This protein binds this small molecule.
Small molecule (SMILES): CC(=O)N[C@H]1[C@H](O[C@H]2[C@H](O)[C@@H](NC(C)=O)CO[C@@H]2CO)O[C@H](CO)[C@@H](O)[C@@H]1O

Binding-site contacts:
Ligand atom O5 contacts residue PHE1103 of chain 1.C at 4.2 Å.
Ligand atom C4 contacts residue THR1100 of chain 1.C at 4.5 Å.
Ligand atom N2 contacts residue THR1100 of chain 1.C at 3.7 Å.
Ligand atom C8 contacts residue ASN1098 of chain 1.C at 3.6 Å.
Ligand atom N2 contacts residue ASN1098 of chain 1.C at 2.9 Å (h-bond).
Ligand atom C4 contacts residue ASN1098 of chain 1.C at 4.2 Å.
Ligand atom O5 contacts residue HIS1101 of chain 1.C at 4.1 Å.
Ligand atom C5 contacts residue ASN1098 of chain 1.C at 3.7 Å.
Ligand atom C2 contacts residue THR1100 of chain 1.C at 3.8 Å.
Ligand atom C1 contacts residue ASN1098 of chain 1.C at 1.4 Å.
Ligand atom C5 contacts residue PHE1103 of chain 1.C at 4.4 Å (hydrophobic).
Ligand atom C6 contacts residue HIS1101 of chain 1.C at 4.0 Å.
Ligand atom C5 contacts residue THR1100 of chain 1.C at 4.2 Å.
Ligand atom C1 contacts residue HIS1101 of chain 1.C at 4.2 Å.
Ligand atom C1 contacts residue THR1100 of chain 1.C at 3.5 Å.
Ligand atom C4 contacts residue HIS1101 of chain 1.C at 4.1 Å.
Ligand atom C5 contacts residue HIS1101 of chain 1.C at 3.3 Å.
Ligand atom O4 contacts residue HIS1101 of chain 1.C at 3.8 Å.
Ligand atom C6 contacts residue PHE1103 of chain 1.C at 3.9 Å (hydrophobic).
Ligand atom O5 contacts residue ASN1098 of chain 1.C at 2.4 Å (h-bond).
Ligand atom O7 contacts residue ASN1098 of chain 1.C at 3.2 Å (h-bond).
Ligand atom C7 contacts residue ASN1098 of chain 1.C at 3.2 Å.
Ligand atom O5 contacts residue THR1100 of chain 1.C at 4.4 Å.
Ligand atom C3 contacts residue THR1100 of chain 1.C at 3.6 Å.
Ligand atom C7 contacts residue HIS1101 of chain 1.C at 4.3 Å.
Ligand atom O7 contacts residue HIS1101 of chain 1.C at 3.9 Å.
Ligand atom C3 contacts residue ASN1098 of chain 1.C at 3.8 Å.
Ligand atom C2 contacts residue ASN1098 of chain 1.C at 2.5 Å.
Ligand atom C3 contacts residue HIS1101 of chain 1.C at 4.3 Å.

Sequence of chain 1.C:
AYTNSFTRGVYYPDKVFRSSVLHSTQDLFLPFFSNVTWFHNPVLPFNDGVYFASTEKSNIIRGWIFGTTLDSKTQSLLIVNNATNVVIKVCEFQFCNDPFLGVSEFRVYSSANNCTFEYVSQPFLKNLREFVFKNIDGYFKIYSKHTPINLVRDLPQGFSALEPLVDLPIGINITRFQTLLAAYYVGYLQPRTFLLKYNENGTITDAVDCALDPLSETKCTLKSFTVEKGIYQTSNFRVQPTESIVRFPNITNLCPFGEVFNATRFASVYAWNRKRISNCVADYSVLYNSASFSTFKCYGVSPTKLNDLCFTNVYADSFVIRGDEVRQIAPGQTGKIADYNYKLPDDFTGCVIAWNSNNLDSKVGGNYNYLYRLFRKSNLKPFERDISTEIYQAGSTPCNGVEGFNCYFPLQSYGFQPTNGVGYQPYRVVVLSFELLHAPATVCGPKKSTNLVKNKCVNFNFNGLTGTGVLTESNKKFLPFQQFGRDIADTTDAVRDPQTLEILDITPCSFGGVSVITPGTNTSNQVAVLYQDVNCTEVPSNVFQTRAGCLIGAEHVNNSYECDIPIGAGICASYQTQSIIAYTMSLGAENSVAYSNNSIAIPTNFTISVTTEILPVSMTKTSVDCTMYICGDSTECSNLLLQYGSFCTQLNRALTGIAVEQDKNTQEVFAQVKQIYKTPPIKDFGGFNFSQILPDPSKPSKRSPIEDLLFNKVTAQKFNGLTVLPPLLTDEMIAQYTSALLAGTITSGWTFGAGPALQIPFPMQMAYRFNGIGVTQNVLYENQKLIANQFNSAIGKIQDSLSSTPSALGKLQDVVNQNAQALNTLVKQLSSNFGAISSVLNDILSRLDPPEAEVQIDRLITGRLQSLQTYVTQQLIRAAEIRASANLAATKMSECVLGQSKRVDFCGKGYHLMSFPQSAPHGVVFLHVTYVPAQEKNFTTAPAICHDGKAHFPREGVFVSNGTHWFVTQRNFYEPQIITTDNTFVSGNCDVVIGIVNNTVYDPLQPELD